Binding-site contacts:
Ligand atom O9 contacts residue ALA146 of chain 47.A at 3.3 Å.
Ligand atom N5 contacts residue TYR250 of chain 46.A at 3.8 Å.
Ligand atom O10 contacts residue TYR250 of chain 46.A at 2.2 Å (h-bond).
Ligand atom C9 contacts residue ALA146 of chain 47.A at 4.4 Å (hydrophobic).
Ligand atom C11 contacts residue TYR145 of chain 47.A at 3.7 Å (hydrophobic).
Ligand atom C4 contacts residue PRO252 of chain 46.A at 4.3 Å (hydrophobic).
Ligand atom C8 contacts residue ALA146 of chain 47.A at 4.4 Å (hydrophobic).
Ligand atom O4 contacts residue PRO252 of chain 46.A at 4.0 Å.
Ligand atom C1 contacts residue ALA146 of chain 47.A at 4.0 Å (hydrophobic).
Ligand atom C4 contacts residue TYR145 of chain 47.A at 3.6 Å (hydrophobic).
Ligand atom C10 contacts residue TYR250 of chain 46.A at 2.8 Å (hydrophobic).
Ligand atom O1B contacts residue ALA146 of chain 47.A at 4.3 Å.
Ligand atom O4 contacts residue TYR250 of chain 46.A at 3.0 Å.
Ligand atom C1 contacts residue SER147 of chain 47.A at 3.6 Å.
Ligand atom C5 contacts residue TYR250 of chain 46.A at 4.3 Å (hydrophobic).
Ligand atom O1A contacts residue ALA146 of chain 47.A at 3.2 Å.
Ligand atom C4 contacts residue TYR250 of chain 46.A at 4.2 Å (hydrophobic).
Ligand atom O10 contacts residue ASN96 of chain 46.A at 4.2 Å.
Ligand atom C7 contacts residue TYR145 of chain 47.A at 3.9 Å (hydrophobic).
Ligand atom O8 contacts residue TYR145 of chain 47.A at 4.2 Å.
Ligand atom C6 contacts residue ALA146 of chain 47.A at 4.3 Å (hydrophobic).
Ligand atom C6 contacts residue TYR145 of chain 47.A at 3.4 Å (hydrophobic).
Ligand atom C1 contacts residue PRO252 of chain 46.A at 4.1 Å (hydrophobic).
Ligand atom O1B contacts residue PRO252 of chain 46.A at 3.4 Å.
Ligand atom C3 contacts residue PRO252 of chain 46.A at 4.4 Å (hydrophobic).
Ligand atom O4 contacts residue TYR145 of chain 47.A at 4.2 Å.
Ligand atom C11 contacts residue ARG143 of chain 47.A at 3.9 Å.
Ligand atom C11 contacts residue TYR250 of chain 46.A at 3.0 Å (hydrophobic).
Ligand atom C10 contacts residue TYR145 of chain 47.A at 3.6 Å (hydrophobic).
Ligand atom O1B contacts residue SER147 of chain 47.A at 2.7 Å (h-bond).
Ligand atom C5 contacts residue TYR145 of chain 47.A at 3.3 Å (hydrophobic).
Ligand atom O4 contacts residue ASN251 of chain 46.A at 4.3 Å.
Ligand atom C8 contacts residue TYR145 of chain 47.A at 4.2 Å (hydrophobic).
Ligand atom N5 contacts residue TYR145 of chain 47.A at 2.6 Å (h-bond).
Ligand atom O1A contacts residue SER147 of chain 47.A at 3.1 Å (h-bond).

Sequence of chain 46.A:
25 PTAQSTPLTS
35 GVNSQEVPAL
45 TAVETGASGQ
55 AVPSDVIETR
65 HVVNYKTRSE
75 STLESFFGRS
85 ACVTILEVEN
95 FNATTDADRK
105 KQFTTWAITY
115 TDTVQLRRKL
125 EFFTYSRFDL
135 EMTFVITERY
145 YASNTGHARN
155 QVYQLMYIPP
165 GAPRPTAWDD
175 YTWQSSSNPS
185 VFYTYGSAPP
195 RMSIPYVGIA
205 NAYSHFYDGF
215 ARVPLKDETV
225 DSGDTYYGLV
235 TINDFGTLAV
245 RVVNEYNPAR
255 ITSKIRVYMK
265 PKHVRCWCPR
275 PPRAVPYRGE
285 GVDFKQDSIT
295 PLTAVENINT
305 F

The small molecule below binds the protein below.
Small molecule (SMILES): CC(=O)N[C@H]1[C@H]([C@H](O)[C@H](O)CO)O[C@@](O)(C(=O)O)C[C@@H]1O

Sequence of chain 47.A:
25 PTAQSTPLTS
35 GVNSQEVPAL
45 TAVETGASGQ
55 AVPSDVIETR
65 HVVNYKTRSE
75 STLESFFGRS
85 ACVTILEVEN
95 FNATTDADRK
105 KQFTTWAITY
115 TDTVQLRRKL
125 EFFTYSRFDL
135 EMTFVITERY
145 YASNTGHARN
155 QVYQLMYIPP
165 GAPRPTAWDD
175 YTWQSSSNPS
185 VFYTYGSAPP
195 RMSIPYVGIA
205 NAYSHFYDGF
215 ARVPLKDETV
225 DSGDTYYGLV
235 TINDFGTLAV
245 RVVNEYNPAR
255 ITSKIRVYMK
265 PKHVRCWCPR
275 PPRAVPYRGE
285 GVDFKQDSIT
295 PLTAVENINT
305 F